Binding-site contacts:
Ligand atom N3 contacts residue A4 of chain 8.G at 3.8 Å.
Ligand atom OP2 contacts residue LYS8 of chain 57.F at 3.8 Å.
Ligand atom O2 contacts residue U2 of chain 8.G at 3.6 Å.
Ligand atom C6 contacts residue U5 of chain 8.G at 3.6 Å.
Ligand atom OP1 contacts residue LYS12 of chain 57.F at 3.9 Å.
Ligand atom C5 contacts residue U5 of chain 8.G at 3.9 Å.
Ligand atom C4 contacts residue A4 of chain 8.G at 3.2 Å.
Ligand atom N1 contacts residue U5 of chain 8.G at 3.7 Å.
Ligand atom O2 contacts residue C6 of chain 8.G at 2.9 Å (h-bond).
Ligand atom OP1 contacts residue LYS68 of chain 57.C at 3.2 Å (salt-bridge).
Ligand atom N6 contacts residue U2 of chain 8.G at 2.6 Å (h-bond).
Ligand atom O4 contacts residue U1 of chain 8.G at 2.8 Å (h-bond).
Ligand atom OP1 contacts residue LEU56 of chain 57.C at 2.8 Å.
Ligand atom C6 contacts residue U2 of chain 8.G at 3.4 Å.
Ligand atom N1 contacts residue U3 of chain 8.G at 3.8 Å.
Ligand atom C4 contacts residue U5 of chain 8.G at 3.7 Å.
Ligand atom C2 contacts residue U3 of chain 8.G at 3.8 Å.
Ligand atom N3 contacts residue U1 of chain 8.G at 3.8 Å.
Ligand atom N3 contacts residue U1 of chain 8.G at 3.9 Å.
Ligand atom N3 contacts residue U2 of chain 8.G at 3.6 Å.
Ligand atom O4 contacts residue A4 of chain 8.G at 2.6 Å (h-bond).
Ligand atom C5 contacts residue A4 of chain 8.G at 2.8 Å.
Ligand atom C6 contacts residue A4 of chain 8.G at 3.7 Å.
Ligand atom C2 contacts residue GLN61 of chain 57.C at 3.9 Å.
Ligand atom OP1 contacts residue LYS8 of chain 57.F at 3.1 Å.
Ligand atom C2 contacts residue U2 of chain 8.G at 3.6 Å.
Ligand atom C2 contacts residue A4 of chain 8.G at 3.9 Å.
Ligand atom N3 contacts residue C6 of chain 8.G at 3.2 Å (h-bond).
Ligand atom N3 contacts residue GLN61 of chain 57.C at 3.6 Å.
Ligand atom O2 contacts residue GLN61 of chain 57.C at 3.9 Å.
Ligand atom C2 contacts residue C6 of chain 8.G at 3.4 Å.
Ligand atom O2 contacts residue U1 of chain 8.G at 2.9 Å (h-bond).
Ligand atom N3 contacts residue U5 of chain 8.G at 3.6 Å.
Ligand atom N1 contacts residue U2 of chain 8.G at 2.8 Å.
Ligand atom OP1 contacts residue PHE76 of chain 57.C at 3.7 Å.
Ligand atom O2' contacts residue THR57 of chain 57.C at 3.2 Å.
Ligand atom C4 contacts residue U1 of chain 8.G at 3.7 Å.
Ligand atom C2 contacts residue U1 of chain 8.G at 3.9 Å.
Ligand atom O2' contacts residue LEU64 of chain 57.C at 3.9 Å.
Ligand atom O4 contacts residue U5 of chain 8.G at 2.8 Å (h-bond).

Sequence of chain 57.F:
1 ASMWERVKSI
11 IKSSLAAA

Sequence of chain 57.C:
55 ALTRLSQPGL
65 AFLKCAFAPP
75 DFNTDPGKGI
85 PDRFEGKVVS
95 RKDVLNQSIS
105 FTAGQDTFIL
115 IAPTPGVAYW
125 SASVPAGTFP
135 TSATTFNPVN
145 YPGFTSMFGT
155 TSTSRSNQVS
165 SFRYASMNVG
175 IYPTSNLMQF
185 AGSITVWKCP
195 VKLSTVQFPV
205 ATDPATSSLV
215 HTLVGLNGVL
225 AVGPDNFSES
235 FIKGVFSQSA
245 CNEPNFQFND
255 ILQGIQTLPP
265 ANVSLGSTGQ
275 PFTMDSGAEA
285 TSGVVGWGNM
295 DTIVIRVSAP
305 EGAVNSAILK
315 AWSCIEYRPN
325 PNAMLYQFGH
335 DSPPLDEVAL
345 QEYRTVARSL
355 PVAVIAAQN

Sequence of chain 8.C:
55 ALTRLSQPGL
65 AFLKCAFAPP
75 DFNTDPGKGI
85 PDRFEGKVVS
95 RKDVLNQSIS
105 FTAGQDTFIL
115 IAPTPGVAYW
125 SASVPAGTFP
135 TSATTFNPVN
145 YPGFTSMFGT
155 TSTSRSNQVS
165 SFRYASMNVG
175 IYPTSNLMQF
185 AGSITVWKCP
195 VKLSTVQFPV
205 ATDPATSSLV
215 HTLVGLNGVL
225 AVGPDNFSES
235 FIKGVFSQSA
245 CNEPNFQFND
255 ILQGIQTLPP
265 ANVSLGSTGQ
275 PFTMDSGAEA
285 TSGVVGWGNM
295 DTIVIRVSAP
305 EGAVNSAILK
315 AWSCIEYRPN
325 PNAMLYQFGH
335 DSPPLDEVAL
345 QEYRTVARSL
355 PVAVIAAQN

The small molecule below binds the protein below.
Small molecule (SMILES): Nc1ccn([C@@H]2O[C@H](CO[P](=O)(O)O[C@H]3[C@@H](O)[C@H](n4ccc(=O)[nH]c4=O)O[C@@H]3CO[P](=O)(O)O[C@H]3[C@@H](O)[C@H](n4cnc5c(N)ncnc54)O[C@@H]3CO)[C@@H](O[P](=O)(O)OC[C@H]3O[C@@H](n4ccc(=O)[nH]c4=O)[C@H](O)[C@@H]3O)[C@H]2O)c(=O)n1.O=c1ccn([C@@H]2O[C@H](CO[P](=O)(O)O[C@H]3[C@@H](O)[C@H](n4ccc(=O)[nH]c4=O)O[C@@H]3CO[P](=O)(O)O[C@H]3[C@@H](O)[C@H](n4ccc(=O)[nH]c4=O)O[C@@H]3CO)[C@@H](O)[C@H]2O)c(=O)[nH]1